Binding-site contacts:
Ligand atom ND2 contacts residue GLN97 of chain 1.A at 2.7 Å (h-bond).
Ligand atom C contacts residue TRP147 of chain 1.A at 3.2 Å (hydrophobic).
Ligand atom N contacts residue TYR156 of chain 1.A at 2.6 Å (h-bond).
Ligand atom CB contacts residue TYR159 of chain 1.A at 3.1 Å (hydrophobic).
Ligand atom O contacts residue TYR84 of chain 1.A at 2.8 Å (h-bond).
Ligand atom OG contacts residue SER150 of chain 1.A at 2.3 Å (h-bond).
Ligand atom N contacts residue TYR171 of chain 1.A at 2.8 Å (h-bond).
Ligand atom O contacts residue LYS66 of chain 1.A at 2.9 Å.
Ligand atom CB contacts residue TYR156 of chain 1.A at 3.0 Å (hydrophobic).
Ligand atom CB contacts residue SER77 of chain 1.A at 3.3 Å.
Ligand atom N contacts residue HIS155 of chain 1.A at 3.2 Å.
Ligand atom N contacts residue GLU63 of chain 1.A at 3.0 Å (salt-bridge).
Ligand atom CB contacts residue SER150 of chain 1.A at 3.3 Å.
Ligand atom OD1 contacts residue GLN70 of chain 1.A at 2.6 Å (h-bond).
Ligand atom CB contacts residue GLU63 of chain 1.A at 3.2 Å.
Ligand atom N contacts residue GLN70 of chain 1.A at 3.3 Å (h-bond).
Ligand atom CA contacts residue GLU63 of chain 1.A at 2.8 Å.
Ligand atom CB contacts residue ALA152 of chain 1.A at 3.3 Å (hydrophobic).
Ligand atom N contacts residue SER77 of chain 1.A at 3.2 Å (h-bond).
Ligand atom CA contacts residue TYR156 of chain 1.A at 3.3 Å (hydrophobic).
Ligand atom ND2 contacts residue TRP73 of chain 1.A at 3.2 Å.
Ligand atom CB contacts residue TRP147 of chain 1.A at 3.3 Å (hydrophobic).
Ligand atom OD1 contacts residue GLN97 of chain 1.A at 3.4 Å (h-bond).
Ligand atom O contacts residue TYR159 of chain 1.A at 2.9 Å (h-bond).
Ligand atom O contacts residue TRP73 of chain 1.A at 3.1 Å (h-bond).
Ligand atom O contacts residue TRP147 of chain 1.A at 3.0 Å (h-bond).
Ligand atom O contacts residue THR143 of chain 1.A at 2.8 Å (h-bond).
Ligand atom OG contacts residue GLU163 of chain 1.A at 2.4 Å (salt-bridge).
Ligand atom C contacts residue TRP147 of chain 1.A at 3.2 Å (hydrophobic).
Ligand atom N contacts residue LYS66 of chain 1.A at 3.3 Å (salt-bridge).
Ligand atom CB contacts residue LYS66 of chain 1.A at 3.0 Å.
Ligand atom O contacts residue HIS155 of chain 1.A at 2.8 Å (h-bond).
Ligand atom CG2 contacts residue TRP73 of chain 1.A at 3.3 Å (hydrophobic).
Ligand atom OXT contacts residue ASN80 of chain 1.A at 3.3 Å (h-bond).
Ligand atom OG contacts residue LYS66 of chain 1.A at 3.4 Å (salt-bridge).
Ligand atom O contacts residue GLN70 of chain 1.A at 3.2 Å (h-bond).
Ligand atom O contacts residue LYS146 of chain 1.A at 3.2 Å (salt-bridge).
Ligand atom O contacts residue TRP147 of chain 1.A at 2.5 Å (h-bond).
Ligand atom CA contacts residue HIS155 of chain 1.A at 3.2 Å.
Ligand atom CD1 contacts residue TYR159 of chain 1.A at 3.2 Å (hydrophobic).

Sequence of chain 1.A:
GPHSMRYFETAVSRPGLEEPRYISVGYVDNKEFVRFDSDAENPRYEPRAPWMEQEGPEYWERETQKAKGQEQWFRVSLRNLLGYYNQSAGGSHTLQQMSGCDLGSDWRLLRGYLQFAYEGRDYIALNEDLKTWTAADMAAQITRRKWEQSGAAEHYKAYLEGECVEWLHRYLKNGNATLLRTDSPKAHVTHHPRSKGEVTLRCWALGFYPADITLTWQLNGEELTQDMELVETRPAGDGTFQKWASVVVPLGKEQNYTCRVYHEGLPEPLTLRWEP

The small molecule below binds the protein below.
Small molecule (SMILES): CC[C@H](C)[C@H](NC(=O)[C@H](CO)NC(=O)[C@H](C)NC(=O)[C@H](C)NC(=O)[C@H](CC(N)=O)NC(=O)[C@H](CCC(N)=O)NC(=O)[C@H](CC(C)C)NC(=O)[C@H](C)NC(=O)[C@@H](N)CO)C(=O)N[C@@H](C)C(=O)O